The small molecule below binds the protein below.
Small molecule (SMILES): CCC(=O)Nc1nc(C)cs1

Sequence of chain 1.A:
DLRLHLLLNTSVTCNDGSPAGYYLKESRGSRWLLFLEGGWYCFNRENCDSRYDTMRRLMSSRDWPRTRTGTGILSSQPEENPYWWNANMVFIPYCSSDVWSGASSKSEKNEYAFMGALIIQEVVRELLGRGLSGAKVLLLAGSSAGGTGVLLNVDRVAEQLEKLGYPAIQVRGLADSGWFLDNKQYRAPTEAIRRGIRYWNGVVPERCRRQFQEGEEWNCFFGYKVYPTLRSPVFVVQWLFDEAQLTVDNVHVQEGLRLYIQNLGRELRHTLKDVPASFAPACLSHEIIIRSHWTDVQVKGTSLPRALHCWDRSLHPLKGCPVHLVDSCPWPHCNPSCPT

Binding-site contacts:
Ligand atom C03 contacts residue LEU352 of chain 1.A at 4.1 Å (hydrophobic).
Ligand atom N07 contacts residue ARG339 of chain 1.A at 3.2 Å (salt-bridge).
Ligand atom C01 contacts residue ARG339 of chain 1.A at 3.1 Å.
Ligand atom S10 contacts residue ARG339 of chain 1.A at 3.7 Å.
Ligand atom N05 contacts residue ARG339 of chain 1.A at 3.8 Å.
Ligand atom C09 contacts residue ARG339 of chain 1.A at 4.0 Å.
Ligand atom C11 contacts residue HIS342 of chain 1.A at 4.0 Å.
Ligand atom O04 contacts residue ARG339 of chain 1.A at 2.9 Å (salt-bridge).
Ligand atom C06 contacts residue HIS342 of chain 1.A at 3.6 Å.
Ligand atom C01 contacts residue HIS342 of chain 1.A at 4.2 Å.
Ligand atom C02 contacts residue LEU352 of chain 1.A at 4.2 Å (hydrophobic).
Ligand atom N07 contacts residue HIS342 of chain 1.A at 3.1 Å.
Ligand atom C02 contacts residue ARG339 of chain 1.A at 4.4 Å.
Ligand atom C06 contacts residue ARG339 of chain 1.A at 3.3 Å.
Ligand atom C08 contacts residue ARG339 of chain 1.A at 3.6 Å.
Ligand atom C08 contacts residue HIS342 of chain 1.A at 4.0 Å.
Ligand atom C01 contacts residue LEU352 of chain 1.A at 4.0 Å (hydrophobic).
Ligand atom C11 contacts residue ARG339 of chain 1.A at 3.9 Å.
Ligand atom N05 contacts residue HIS342 of chain 1.A at 3.4 Å.
Ligand atom C03 contacts residue ARG339 of chain 1.A at 3.8 Å.
Ligand atom O04 contacts residue LEU352 of chain 1.A at 3.8 Å.